Binding-site contacts:
Ligand atom N2 contacts residue ASN717 of chain 1.B at 2.9 Å (h-bond).
Ligand atom O5 contacts residue ASN717 of chain 1.B at 2.4 Å (h-bond).
Ligand atom N2 contacts residue LEU922 of chain 1.B at 4.4 Å.
Ligand atom C3 contacts residue LEU922 of chain 1.B at 3.9 Å (hydrophobic).
Ligand atom C2 contacts residue ASN717 of chain 1.B at 2.5 Å.
Ligand atom C3 contacts residue ASN717 of chain 1.B at 3.8 Å.
Ligand atom C5 contacts residue GLN926 of chain 1.B at 4.3 Å.
Ligand atom O6 contacts residue LEU922 of chain 1.B at 4.4 Å.
Ligand atom O4 contacts residue LEU922 of chain 1.B at 4.1 Å.
Ligand atom C5 contacts residue ASN717 of chain 1.B at 3.7 Å.
Ligand atom C1 contacts residue ASN717 of chain 1.B at 1.4 Å.
Ligand atom O3 contacts residue LEU922 of chain 1.B at 3.8 Å.
Ligand atom O7 contacts residue ASN717 of chain 1.B at 3.0 Å (h-bond).
Ligand atom C4 contacts residue ASN717 of chain 1.B at 4.2 Å.
Ligand atom C7 contacts residue ASN717 of chain 1.B at 3.2 Å.
Ligand atom O5 contacts residue LEU922 of chain 1.B at 4.1 Å.

Sequence of chain 1.B:
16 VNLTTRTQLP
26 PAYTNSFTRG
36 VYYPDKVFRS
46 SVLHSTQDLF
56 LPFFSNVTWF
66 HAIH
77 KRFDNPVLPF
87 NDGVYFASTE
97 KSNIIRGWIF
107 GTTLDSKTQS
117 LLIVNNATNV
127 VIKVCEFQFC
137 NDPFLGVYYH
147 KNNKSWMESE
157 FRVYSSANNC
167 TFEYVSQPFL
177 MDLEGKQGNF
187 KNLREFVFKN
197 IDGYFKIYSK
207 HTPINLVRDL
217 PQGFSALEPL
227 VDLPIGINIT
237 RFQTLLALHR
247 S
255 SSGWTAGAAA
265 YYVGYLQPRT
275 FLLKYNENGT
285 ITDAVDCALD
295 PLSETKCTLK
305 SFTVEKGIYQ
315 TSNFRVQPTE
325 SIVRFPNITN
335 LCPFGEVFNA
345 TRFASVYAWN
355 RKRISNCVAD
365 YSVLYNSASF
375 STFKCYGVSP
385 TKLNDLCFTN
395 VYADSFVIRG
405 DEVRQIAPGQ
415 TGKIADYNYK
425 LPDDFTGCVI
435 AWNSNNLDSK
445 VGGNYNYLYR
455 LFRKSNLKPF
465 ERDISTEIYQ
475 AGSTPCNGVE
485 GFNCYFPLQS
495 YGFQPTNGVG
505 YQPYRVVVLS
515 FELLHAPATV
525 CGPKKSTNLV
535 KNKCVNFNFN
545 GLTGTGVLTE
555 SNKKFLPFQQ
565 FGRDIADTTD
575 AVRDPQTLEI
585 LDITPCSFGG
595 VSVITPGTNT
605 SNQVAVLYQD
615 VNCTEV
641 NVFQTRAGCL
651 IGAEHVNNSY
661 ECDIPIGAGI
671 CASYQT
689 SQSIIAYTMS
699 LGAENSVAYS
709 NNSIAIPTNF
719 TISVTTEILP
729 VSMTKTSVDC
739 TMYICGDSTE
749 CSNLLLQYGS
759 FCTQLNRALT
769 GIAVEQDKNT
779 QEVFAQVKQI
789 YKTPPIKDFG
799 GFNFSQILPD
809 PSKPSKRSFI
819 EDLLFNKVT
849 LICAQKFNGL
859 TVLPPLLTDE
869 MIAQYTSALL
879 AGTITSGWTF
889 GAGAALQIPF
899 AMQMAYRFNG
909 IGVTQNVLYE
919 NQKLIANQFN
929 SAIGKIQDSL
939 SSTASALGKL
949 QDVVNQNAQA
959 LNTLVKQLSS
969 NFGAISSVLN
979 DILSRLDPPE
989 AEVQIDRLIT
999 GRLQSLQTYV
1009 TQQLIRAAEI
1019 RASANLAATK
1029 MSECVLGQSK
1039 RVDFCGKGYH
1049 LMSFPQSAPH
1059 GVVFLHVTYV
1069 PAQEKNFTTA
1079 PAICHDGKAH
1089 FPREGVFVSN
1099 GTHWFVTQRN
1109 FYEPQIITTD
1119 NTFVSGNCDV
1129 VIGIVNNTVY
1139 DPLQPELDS

This small molecule binds to this protein.
Small molecule (SMILES): CC(=O)N[C@H]1[C@H](O[C@H]2[C@H](O)[C@@H](NC(C)=O)CO[C@@H]2CO)O[C@H](CO)[C@@H](O)[C@@H]1O